Binding-site contacts:
Ligand atom C2 contacts residue TYR108 of chain 1.A at 3.1 Å (hydrophobic).
Ligand atom OAT contacts residue LEU91 of chain 1.A at 3.8 Å.
Ligand atom CAL contacts residue GLU155 of chain 1.A at 3.9 Å.
Ligand atom C2 contacts residue LEU34 of chain 1.A at 3.9 Å (hydrophobic).
Ligand atom OAT contacts residue LEU103 of chain 1.A at 3.5 Å.
Ligand atom CAI contacts residue ALA55 of chain 1.A at 3.9 Å (hydrophobic).
Ligand atom CAU contacts residue MET89 of chain 1.A at 3.4 Å (hydrophobic).
Ligand atom CAU contacts residue LEU103 of chain 1.A at 3.8 Å (hydrophobic).
Ligand atom CAD contacts residue ILE171 of chain 1.A at 3.6 Å (hydrophobic).
Ligand atom CAD contacts residue LYS57 of chain 1.A at 3.9 Å.
Ligand atom OAT contacts residue MET89 of chain 1.A at 3.7 Å.
Ligand atom N1 contacts residue TYR108 of chain 1.A at 3.2 Å (h-bond).
Ligand atom C6 contacts residue ALA55 of chain 1.A at 3.5 Å (hydrophobic).
Ligand atom N1 contacts residue ALA55 of chain 1.A at 3.8 Å.
Ligand atom CAC contacts residue MET89 of chain 1.A at 3.5 Å (hydrophobic).
Ligand atom CAL contacts residue LEU158 of chain 1.A at 3.8 Å (hydrophobic).
Ligand atom CAJ contacts residue LEU175 of chain 1.A at 3.9 Å (hydrophobic).
Ligand atom NAR contacts residue VAL42 of chain 1.A at 3.2 Å.
Ligand atom CAM contacts residue LEU34 of chain 1.A at 3.5 Å (hydrophobic).
Ligand atom CAX contacts residue VAL42 of chain 1.A at 3.6 Å (hydrophobic).
Ligand atom CAE contacts residue LEU103 of chain 1.A at 3.5 Å (hydrophobic).
Ligand atom NAB contacts residue GLU106 of chain 1.A at 3.1 Å (salt-bridge).
Ligand atom CAH contacts residue MET89 of chain 1.A at 3.7 Å (hydrophobic).
Ligand atom CAE contacts residue ALA55 of chain 1.A at 3.3 Å (hydrophobic).
Ligand atom CAL contacts residue GLU112 of chain 1.A at 3.3 Å.
Ligand atom CAF contacts residue ILE171 of chain 1.A at 3.8 Å (hydrophobic).
Ligand atom CAK contacts residue GLU112 of chain 1.A at 3.5 Å.
Ligand atom C6 contacts residue LEU158 of chain 1.A at 3.9 Å (hydrophobic).
Ligand atom CAZ contacts residue MET89 of chain 1.A at 3.4 Å (hydrophobic).
Ligand atom N1 contacts residue LEU158 of chain 1.A at 3.9 Å.
Ligand atom N3 contacts residue LEU34 of chain 1.A at 3.8 Å.
Ligand atom CAH contacts residue ASP172 of chain 1.A at 3.9 Å.
Ligand atom NAB contacts residue ALA55 of chain 1.A at 3.4 Å.
Ligand atom CAF contacts residue LYS57 of chain 1.A at 3.6 Å.
Ligand atom CAY contacts residue MET89 of chain 1.A at 3.5 Å (hydrophobic).
Ligand atom CAE contacts residue MET89 of chain 1.A at 3.5 Å (hydrophobic).
Ligand atom CAF contacts residue ASP172 of chain 1.A at 3.3 Å.
Ligand atom NBD contacts residue VAL42 of chain 1.A at 3.7 Å.
Ligand atom NAS contacts residue GLU112 of chain 1.A at 2.7 Å (salt-bridge).
Ligand atom CAC contacts residue LEU103 of chain 1.A at 3.3 Å (hydrophobic).

Sequence of chain 1.A:
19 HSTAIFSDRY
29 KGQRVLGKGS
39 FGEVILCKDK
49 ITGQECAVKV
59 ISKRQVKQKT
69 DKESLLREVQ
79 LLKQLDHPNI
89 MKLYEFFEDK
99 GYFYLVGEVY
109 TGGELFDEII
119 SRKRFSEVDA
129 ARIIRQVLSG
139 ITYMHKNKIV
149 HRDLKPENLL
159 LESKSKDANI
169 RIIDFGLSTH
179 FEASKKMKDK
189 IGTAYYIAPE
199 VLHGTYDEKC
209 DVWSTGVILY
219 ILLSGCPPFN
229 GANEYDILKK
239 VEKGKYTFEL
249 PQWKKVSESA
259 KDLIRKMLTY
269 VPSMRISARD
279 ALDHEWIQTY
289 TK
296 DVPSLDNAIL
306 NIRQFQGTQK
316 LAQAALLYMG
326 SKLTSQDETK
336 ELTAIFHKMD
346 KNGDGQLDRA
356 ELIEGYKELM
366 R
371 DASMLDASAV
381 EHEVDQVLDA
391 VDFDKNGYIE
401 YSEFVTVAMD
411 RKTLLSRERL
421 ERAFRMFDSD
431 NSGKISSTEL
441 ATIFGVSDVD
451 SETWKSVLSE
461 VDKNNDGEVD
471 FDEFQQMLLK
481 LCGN

The protein below binds the small molecule below.
Small molecule (SMILES): CCOc1ccc2cc(-c3nn(CC4CCNCC4)c4ncnc(N)c34)ccc2c1